Binding-site contacts:
Ligand atom C7 contacts residue SER458 of chain 1.D at 4.0 Å.
Ligand atom C5 contacts residue ASN484 of chain 1.D at 3.7 Å.
Ligand atom C1 contacts residue ASN484 of chain 1.D at 1.4 Å.
Ligand atom C7 contacts residue ASN484 of chain 1.D at 3.6 Å.
Ligand atom C7 contacts residue PRO457 of chain 1.D at 4.2 Å (hydrophobic).
Ligand atom C4 contacts residue ASN484 of chain 1.D at 4.3 Å.
Ligand atom N2 contacts residue ASN484 of chain 1.D at 2.9 Å (h-bond).
Ligand atom C1 contacts residue LYS508 of chain 1.D at 3.9 Å.
Ligand atom C8 contacts residue PRO457 of chain 1.D at 3.7 Å (hydrophobic).
Ligand atom C6 contacts residue LYS508 of chain 1.D at 3.6 Å.
Ligand atom C5 contacts residue LYS508 of chain 1.D at 3.4 Å.
Ligand atom O7 contacts residue ASN484 of chain 1.D at 4.0 Å.
Ligand atom O5 contacts residue ASN484 of chain 1.D at 2.4 Å (h-bond).
Ligand atom C2 contacts residue ASN484 of chain 1.D at 2.5 Å.
Ligand atom O5 contacts residue LYS508 of chain 1.D at 3.3 Å (salt-bridge).
Ligand atom C3 contacts residue ASN484 of chain 1.D at 3.8 Å.
Ligand atom C8 contacts residue SER458 of chain 1.D at 3.9 Å.
Ligand atom O7 contacts residue SER458 of chain 1.D at 3.4 Å.

Sequence of chain 1.D:
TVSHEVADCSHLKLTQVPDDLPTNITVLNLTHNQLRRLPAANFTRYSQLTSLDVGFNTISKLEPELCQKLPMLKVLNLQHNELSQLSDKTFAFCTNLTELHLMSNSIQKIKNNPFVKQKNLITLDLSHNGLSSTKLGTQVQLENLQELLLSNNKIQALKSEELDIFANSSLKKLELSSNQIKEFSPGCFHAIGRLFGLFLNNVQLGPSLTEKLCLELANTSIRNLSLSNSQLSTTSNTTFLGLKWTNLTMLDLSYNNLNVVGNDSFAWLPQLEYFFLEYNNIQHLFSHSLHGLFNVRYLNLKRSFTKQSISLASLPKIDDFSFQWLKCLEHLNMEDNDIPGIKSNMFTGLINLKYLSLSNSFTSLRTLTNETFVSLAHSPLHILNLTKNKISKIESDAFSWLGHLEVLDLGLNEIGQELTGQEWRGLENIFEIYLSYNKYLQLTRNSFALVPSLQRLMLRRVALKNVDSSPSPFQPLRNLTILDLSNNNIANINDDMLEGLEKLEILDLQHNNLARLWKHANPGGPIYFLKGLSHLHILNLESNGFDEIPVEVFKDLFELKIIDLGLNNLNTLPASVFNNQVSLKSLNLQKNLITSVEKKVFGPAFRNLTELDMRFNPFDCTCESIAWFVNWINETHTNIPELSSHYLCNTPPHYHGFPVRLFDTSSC

This small molecule binds to this protein.
Small molecule (SMILES): CC(=O)N[C@@H]1[C@@H](O)[C@H](O)[C@@H](CO)O[C@H]1O